The protein below binds the small molecule below.
Small molecule (SMILES): C[C@H](NC(=O)[C@@H](N)Cc1ccccc1)C(=O)N1CCC[C@H]1C(=O)NCC(=O)N[C@@H](CC(N)=O)C(=O)N[C@@H](Cc1ccc(O)cc1)C(=O)N1CCC[C@H]1C(=O)O

Binding-site contacts:
Ligand atom CD1 contacts residue TRP167 of chain 1.C at 3.2 Å (hydrophobic).
Ligand atom CA contacts residue TYR156 of chain 1.C at 3.3 Å (hydrophobic).
Ligand atom N contacts residue TYR7 of chain 1.C at 3.1 Å (h-bond).
Ligand atom CG contacts residue TYR156 of chain 1.C at 3.5 Å (hydrophobic).
Ligand atom OD1 contacts residue GLN97 of chain 1.C at 3.1 Å (h-bond).
Ligand atom CB contacts residue TYR156 of chain 1.C at 3.2 Å (hydrophobic).
Ligand atom CE2 contacts residue LYS66 of chain 1.C at 3.3 Å.
Ligand atom CG contacts residue SER99 of chain 1.C at 3.4 Å.
Ligand atom CD1 contacts residue GLU63 of chain 1.C at 3.2 Å.
Ligand atom CG contacts residue LYS66 of chain 1.C at 3.5 Å.
Ligand atom CA contacts residue GLN70 of chain 1.C at 3.5 Å.
Ligand atom ND2 contacts residue TRP73 of chain 1.C at 3.2 Å.
Ligand atom CD2 contacts residue ALA152 of chain 1.C at 3.5 Å (hydrophobic).
Ligand atom O contacts residue HIS155 of chain 1.C at 2.7 Å (h-bond).
Ligand atom OH contacts residue SER150 of chain 1.C at 3.1 Å (h-bond).
Ligand atom CD contacts residue TYR159 of chain 1.C at 3.5 Å (hydrophobic).
Ligand atom CZ contacts residue LYS66 of chain 1.C at 3.2 Å.
Ligand atom N contacts residue TYR7 of chain 1.C at 3.5 Å (h-bond).
Ligand atom ND2 contacts residue GLN97 of chain 1.C at 2.9 Å (h-bond).
Ligand atom OXT contacts residue GLY6 of chain 1.N at 2.6 Å (h-bond).
Ligand atom N contacts residue TYR156 of chain 1.C at 2.9 Å (h-bond).
Ligand atom CG contacts residue GLN70 of chain 1.C at 3.5 Å.
Ligand atom CB contacts residue TYR7 of chain 1.C at 3.5 Å (hydrophobic).
Ligand atom CD1 contacts residue LYS66 of chain 1.C at 3.4 Å.
Ligand atom N contacts residue GLN70 of chain 1.C at 2.9 Å (h-bond).
Ligand atom OD1 contacts residue GLN70 of chain 1.C at 3.3 Å (h-bond).
Ligand atom CD2 contacts residue LYS66 of chain 1.C at 3.5 Å.
Ligand atom O contacts residue TRP73 of chain 1.C at 3.1 Å (h-bond).
Ligand atom O contacts residue LYS66 of chain 1.C at 2.9 Å (salt-bridge).
Ligand atom CE1 contacts residue LYS66 of chain 1.C at 3.2 Å.
Ligand atom CB contacts residue TYR159 of chain 1.C at 3.5 Å (hydrophobic).
Ligand atom CB contacts residue GLU63 of chain 1.C at 3.4 Å.
Ligand atom CG contacts residue TRP167 of chain 1.C at 3.3 Å (hydrophobic).
Ligand atom CB contacts residue TRP73 of chain 1.C at 3.5 Å (hydrophobic).
Ligand atom CE1 contacts residue TRP167 of chain 1.C at 3.5 Å (hydrophobic).
Ligand atom CB contacts residue TRP167 of chain 1.C at 3.3 Å (hydrophobic).
Ligand atom N contacts residue TYR171 of chain 1.C at 2.8 Å (h-bond).
Ligand atom N contacts residue GLU63 of chain 1.C at 3.0 Å (salt-bridge).
Ligand atom O contacts residue GLN70 of chain 1.C at 3.4 Å.
Ligand atom O contacts residue TYR159 of chain 1.C at 2.6 Å (h-bond).

Sequence of chain 1.C:
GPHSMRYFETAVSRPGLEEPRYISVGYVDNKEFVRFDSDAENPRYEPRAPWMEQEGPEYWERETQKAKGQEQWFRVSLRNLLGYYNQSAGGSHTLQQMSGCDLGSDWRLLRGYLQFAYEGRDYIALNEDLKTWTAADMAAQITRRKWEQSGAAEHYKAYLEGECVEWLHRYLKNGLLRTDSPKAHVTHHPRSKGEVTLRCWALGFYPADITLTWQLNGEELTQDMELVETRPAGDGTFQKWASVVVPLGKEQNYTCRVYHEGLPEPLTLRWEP

Sequence of chain 1.N:
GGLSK